Sequence of chain 1.G:
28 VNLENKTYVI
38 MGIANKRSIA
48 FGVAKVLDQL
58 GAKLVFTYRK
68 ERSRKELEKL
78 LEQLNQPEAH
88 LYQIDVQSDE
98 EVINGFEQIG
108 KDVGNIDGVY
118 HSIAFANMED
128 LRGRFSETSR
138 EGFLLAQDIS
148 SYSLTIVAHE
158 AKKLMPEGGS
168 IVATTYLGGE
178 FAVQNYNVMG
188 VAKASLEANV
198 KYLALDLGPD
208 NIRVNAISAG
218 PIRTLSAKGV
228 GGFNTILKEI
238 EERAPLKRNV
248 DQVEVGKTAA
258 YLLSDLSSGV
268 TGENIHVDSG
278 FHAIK

Binding-site contacts:
Ligand atom CAE contacts residue MET186 of chain 1.G at 4.1 Å (hydrophobic).
Ligand atom CAL contacts residue PRO218 of chain 1.G at 4.1 Å (hydrophobic).
Ligand atom CAC contacts residue TYR173 of chain 1.G at 3.6 Å (hydrophobic).
Ligand atom CAA contacts residue TYR183 of chain 1.G at 3.7 Å (hydrophobic).
Ligand atom CAK contacts residue NAP1 of chain 1.BA at 3.4 Å.
Ligand atom CAI contacts residue NAP1 of chain 1.BA at 2.9 Å.
Ligand atom CAD contacts residue ALA123 of chain 1.G at 4.0 Å (hydrophobic).
Ligand atom CAH contacts residue ALA121 of chain 1.G at 3.8 Å (hydrophobic).
Ligand atom OAB contacts residue TYR183 of chain 1.G at 2.7 Å (h-bond).
Ligand atom CAK contacts residue TYR173 of chain 1.G at 3.9 Å (hydrophobic).
Ligand atom OAM contacts residue SER223 of chain 1.G at 3.7 Å.
Ligand atom CAH contacts residue NAP1 of chain 1.BA at 3.7 Å.
Ligand atom CAA contacts residue TYR173 of chain 1.G at 3.7 Å (hydrophobic).
Ligand atom OAM contacts residue NAP1 of chain 1.BA at 3.2 Å.
Ligand atom OAB contacts residue NAP1 of chain 1.BA at 2.6 Å (h-bond).
Ligand atom CAP contacts residue NAP1 of chain 1.BA at 3.6 Å.
Ligand atom CAH contacts residue SER223 of chain 1.G at 3.4 Å.
Ligand atom CAP contacts residue SER223 of chain 1.G at 3.7 Å.
Ligand atom CAI contacts residue ALA224 of chain 1.G at 3.9 Å (hydrophobic).
Ligand atom CAL contacts residue PHE230 of chain 1.G at 3.9 Å (hydrophobic).
Ligand atom CAA contacts residue VAL227 of chain 1.G at 3.7 Å (hydrophobic).
Ligand atom CAC contacts residue PHE230 of chain 1.G at 3.6 Å (hydrophobic).
Ligand atom CAG contacts residue VAL227 of chain 1.G at 3.9 Å (hydrophobic).
Ligand atom CAI contacts residue PHE230 of chain 1.G at 3.8 Å (hydrophobic).
Ligand atom CAD contacts residue LEU128 of chain 1.G at 3.9 Å (hydrophobic).
Ligand atom CAJ contacts residue NAP1 of chain 1.BA at 3.3 Å.
Ligand atom CAN contacts residue TYR183 of chain 1.G at 3.6 Å (hydrophobic).
Ligand atom OAB contacts residue LYS190 of chain 1.G at 3.9 Å.
Ligand atom CAK contacts residue TYR183 of chain 1.G at 3.4 Å (hydrophobic).
Ligand atom CAJ contacts residue ALA224 of chain 1.G at 3.7 Å (hydrophobic).
Ligand atom CAF contacts residue PHE122 of chain 1.G at 3.8 Å (hydrophobic).
Ligand atom CAF contacts residue MET186 of chain 1.G at 4.0 Å (hydrophobic).
Ligand atom CAE contacts residue LEU128 of chain 1.G at 3.5 Å (hydrophobic).
Ligand atom CAL contacts residue TYR173 of chain 1.G at 3.7 Å (hydrophobic).
Ligand atom CAF contacts residue ALA121 of chain 1.G at 3.7 Å (hydrophobic).
Ligand atom CAL contacts residue NAP1 of chain 1.BA at 3.2 Å.
Ligand atom CAN contacts residue NAP1 of chain 1.BA at 3.4 Å.
Ligand atom CAD contacts residue MET186 of chain 1.G at 3.6 Å (hydrophobic).
Ligand atom CAQ contacts residue NAP1 of chain 1.BA at 3.3 Å.
Ligand atom CAO contacts residue NAP1 of chain 1.BA at 3.1 Å.

This protein binds this small molecule.
Small molecule (SMILES): C=CCc1ccc(Oc2ccccc2)c(O)c1